A protein and the small-molecule ligand that binds it are described below.
Small molecule (SMILES): CCOC(=O)C1CCN(c2cnccn2)CC1

Sequence of chain 1.A:
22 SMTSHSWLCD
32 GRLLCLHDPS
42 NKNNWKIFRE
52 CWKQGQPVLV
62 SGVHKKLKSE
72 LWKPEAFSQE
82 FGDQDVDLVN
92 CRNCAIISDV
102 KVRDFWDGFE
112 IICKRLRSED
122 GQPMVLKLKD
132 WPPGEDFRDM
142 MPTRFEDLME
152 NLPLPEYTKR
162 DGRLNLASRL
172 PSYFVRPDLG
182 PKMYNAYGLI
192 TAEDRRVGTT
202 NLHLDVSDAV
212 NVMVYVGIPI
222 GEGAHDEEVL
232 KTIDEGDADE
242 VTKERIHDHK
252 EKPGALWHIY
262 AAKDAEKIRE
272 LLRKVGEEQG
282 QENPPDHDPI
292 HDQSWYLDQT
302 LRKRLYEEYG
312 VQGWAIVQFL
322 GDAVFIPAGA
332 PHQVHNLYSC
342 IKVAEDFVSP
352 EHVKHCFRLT

Binding-site contacts:
Ligand atom C10 contacts residue SER25 of chain 1.A at 4.4 Å.
Ligand atom C11 contacts residue ASN45 of chain 1.A at 3.1 Å.
Ligand atom C9 contacts residue SER25 of chain 1.A at 3.9 Å.
Ligand atom N1 contacts residue ASN44 of chain 1.A at 3.6 Å.
Ligand atom C11 contacts residue ASN44 of chain 1.A at 4.3 Å.
Ligand atom C contacts residue ASP39 of chain 1.A at 3.4 Å.
Ligand atom C7 contacts residue ASP39 of chain 1.A at 4.4 Å.
Ligand atom C9 contacts residue ASN42 of chain 1.A at 3.6 Å.
Ligand atom C6 contacts residue THR24 of chain 1.A at 4.3 Å.
Ligand atom C3 contacts residue ASN42 of chain 1.A at 4.0 Å.
Ligand atom N1 contacts residue SER25 of chain 1.A at 4.3 Å.
Ligand atom C2 contacts residue SER22 of chain 1.A at 4.0 Å.
Ligand atom O1 contacts residue SER22 of chain 1.A at 4.1 Å.
Ligand atom C7 contacts residue MET23 of chain 1.A at 3.5 Å (hydrophobic).
Ligand atom C11 contacts residue ILE48 of chain 1.A at 4.0 Å (hydrophobic).
Ligand atom C7 contacts residue SER22 of chain 1.A at 4.0 Å.
Ligand atom N2 contacts residue ASN42 of chain 1.A at 3.2 Å.
Ligand atom C11 contacts residue SER25 of chain 1.A at 4.0 Å.
Ligand atom N contacts residue SER25 of chain 1.A at 3.6 Å.
Ligand atom N1 contacts residue ASN42 of chain 1.A at 3.4 Å (h-bond).
Ligand atom C10 contacts residue ASN42 of chain 1.A at 3.2 Å.
Ligand atom C5 contacts residue MET23 of chain 1.A at 4.4 Å (hydrophobic).
Ligand atom C6 contacts residue SER25 of chain 1.A at 3.8 Å.
Ligand atom N contacts residue ASN42 of chain 1.A at 3.8 Å.
Ligand atom C6 contacts residue MET23 of chain 1.A at 4.2 Å (hydrophobic).
Ligand atom C10 contacts residue ASN45 of chain 1.A at 4.0 Å.
Ligand atom C10 contacts residue ILE48 of chain 1.A at 3.9 Å (hydrophobic).
Ligand atom C1 contacts residue ASP39 of chain 1.A at 3.1 Å.
Ligand atom C8 contacts residue SER25 of chain 1.A at 3.5 Å.
Ligand atom C6 contacts residue ASN42 of chain 1.A at 3.9 Å.
Ligand atom C1 contacts residue MET23 of chain 1.A at 3.9 Å (hydrophobic).
Ligand atom C11 contacts residue ASN42 of chain 1.A at 3.2 Å.
Ligand atom C10 contacts residue ASN44 of chain 1.A at 3.5 Å.
Ligand atom N2 contacts residue ASN45 of chain 1.A at 3.8 Å.
Ligand atom C5 contacts residue SER25 of chain 1.A at 4.1 Å.
Ligand atom O contacts residue ASP39 of chain 1.A at 4.4 Å.
Ligand atom O contacts residue SER22 of chain 1.A at 4.1 Å.
Ligand atom C8 contacts residue ASN42 of chain 1.A at 3.4 Å.
Ligand atom N2 contacts residue SER25 of chain 1.A at 3.6 Å.
Ligand atom C6 contacts residue ASP39 of chain 1.A at 3.9 Å.